Binding-site contacts:
Ligand atom N2 contacts residue ASN261 of chain 1.B at 2.8 Å (h-bond).
Ligand atom O7 contacts residue ASN261 of chain 1.B at 3.2 Å (h-bond).
Ligand atom C4 contacts residue ASN261 of chain 1.B at 4.3 Å.
Ligand atom C1 contacts residue GLU257 of chain 1.B at 4.3 Å.
Ligand atom C1 contacts residue ASN261 of chain 1.B at 1.4 Å.
Ligand atom C8 contacts residue HIS254 of chain 1.B at 4.4 Å.
Ligand atom C2 contacts residue ASN261 of chain 1.B at 2.5 Å.
Ligand atom N2 contacts residue GLU257 of chain 1.B at 4.2 Å.
Ligand atom O5 contacts residue ASN261 of chain 1.B at 2.5 Å (h-bond).
Ligand atom C8 contacts residue VAL258 of chain 1.B at 3.7 Å (hydrophobic).
Ligand atom C8 contacts residue ASN261 of chain 1.B at 4.3 Å.
Ligand atom C3 contacts residue ASN261 of chain 1.B at 3.8 Å.
Ligand atom C5 contacts residue ASN261 of chain 1.B at 3.7 Å.
Ligand atom C7 contacts residue ASN261 of chain 1.B at 3.2 Å.

The small molecule below binds the protein below.
Small molecule (SMILES): CC(=O)N[C@@H]1[C@@H](O)[C@H](O)[C@@H](CO)O[C@H]1O

Sequence of chain 1.B:
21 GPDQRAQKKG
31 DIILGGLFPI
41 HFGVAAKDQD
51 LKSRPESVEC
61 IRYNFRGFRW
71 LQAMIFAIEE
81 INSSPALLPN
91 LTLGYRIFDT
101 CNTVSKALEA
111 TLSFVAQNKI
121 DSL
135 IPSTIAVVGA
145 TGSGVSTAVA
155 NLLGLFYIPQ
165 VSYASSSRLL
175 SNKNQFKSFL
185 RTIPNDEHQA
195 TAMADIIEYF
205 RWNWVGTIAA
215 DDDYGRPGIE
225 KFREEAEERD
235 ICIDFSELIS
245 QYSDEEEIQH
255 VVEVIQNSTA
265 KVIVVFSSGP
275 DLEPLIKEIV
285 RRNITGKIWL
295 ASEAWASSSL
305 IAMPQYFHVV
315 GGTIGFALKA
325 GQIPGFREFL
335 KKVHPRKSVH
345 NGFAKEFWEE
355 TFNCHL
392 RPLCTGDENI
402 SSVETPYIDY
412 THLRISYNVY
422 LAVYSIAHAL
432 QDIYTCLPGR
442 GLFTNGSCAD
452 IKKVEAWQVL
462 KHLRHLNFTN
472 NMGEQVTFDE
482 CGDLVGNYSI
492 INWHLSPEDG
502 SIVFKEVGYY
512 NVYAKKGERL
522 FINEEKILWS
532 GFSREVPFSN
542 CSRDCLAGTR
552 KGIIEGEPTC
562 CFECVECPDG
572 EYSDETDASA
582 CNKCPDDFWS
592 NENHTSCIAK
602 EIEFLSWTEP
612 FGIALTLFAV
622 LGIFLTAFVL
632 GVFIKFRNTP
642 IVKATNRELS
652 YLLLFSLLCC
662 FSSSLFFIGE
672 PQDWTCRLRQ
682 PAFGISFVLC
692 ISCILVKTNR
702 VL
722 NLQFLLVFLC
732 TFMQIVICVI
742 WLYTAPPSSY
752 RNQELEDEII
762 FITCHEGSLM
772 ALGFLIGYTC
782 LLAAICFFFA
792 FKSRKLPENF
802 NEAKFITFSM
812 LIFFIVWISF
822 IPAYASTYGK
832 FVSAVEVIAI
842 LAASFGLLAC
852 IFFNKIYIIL